Binding-site contacts:
Ligand atom N contacts residue ARG323 of chain 2.A at 3.7 Å.
Ligand atom C contacts residue GLU227 of chain 2.A at 4.2 Å.
Ligand atom C2 contacts residue GLN228 of chain 2.A at 4.2 Å.
Ligand atom O contacts residue GLU227 of chain 2.A at 4.1 Å.
Ligand atom O contacts residue GLN228 of chain 2.A at 4.1 Å.
Ligand atom C4 contacts residue GLU227 of chain 2.A at 4.0 Å.
Ligand atom C3 contacts residue ARG323 of chain 2.A at 3.5 Å.
Ligand atom C contacts residue GLN228 of chain 2.A at 4.4 Å.
Ligand atom C3 contacts residue GLU227 of chain 2.A at 4.2 Å.
Ligand atom C1 contacts residue GLN228 of chain 2.A at 3.9 Å.
Ligand atom C4 contacts residue ARG323 of chain 2.A at 4.3 Å.
Ligand atom C1 contacts residue GLU227 of chain 2.A at 4.4 Å.

A small-molecule ligand and the protein it binds are described below.
Small molecule (SMILES): Oc1ccncc1

Sequence of chain 2.A:
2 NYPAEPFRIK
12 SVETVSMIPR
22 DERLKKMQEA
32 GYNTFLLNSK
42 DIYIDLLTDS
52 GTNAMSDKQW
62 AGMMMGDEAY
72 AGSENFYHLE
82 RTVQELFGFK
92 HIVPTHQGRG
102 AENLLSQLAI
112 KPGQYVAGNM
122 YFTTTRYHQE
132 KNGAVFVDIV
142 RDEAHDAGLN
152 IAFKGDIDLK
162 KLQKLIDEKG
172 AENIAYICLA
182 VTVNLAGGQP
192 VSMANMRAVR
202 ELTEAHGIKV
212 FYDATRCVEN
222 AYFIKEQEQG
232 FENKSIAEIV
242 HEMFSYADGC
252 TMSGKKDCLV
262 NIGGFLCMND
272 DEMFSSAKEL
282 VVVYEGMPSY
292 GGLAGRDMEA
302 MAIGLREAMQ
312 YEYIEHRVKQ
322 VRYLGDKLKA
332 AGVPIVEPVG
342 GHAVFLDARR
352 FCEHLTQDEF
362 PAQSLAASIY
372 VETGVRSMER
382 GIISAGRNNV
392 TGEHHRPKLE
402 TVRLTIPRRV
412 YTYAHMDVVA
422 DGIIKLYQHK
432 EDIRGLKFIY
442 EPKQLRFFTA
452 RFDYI